A protein and the small-molecule ligand that binds it are described below.
Small molecule (SMILES): OC[C@H]1O[C@@H](O[C@H]2[C@H](O)[C@@H](O)[C@H](O[C@H]3[C@H](O)[C@@H](O)[C@H](O)O[C@@H]3CO)O[C@@H]2CO)[C@H](O)[C@@H](O)[C@@H]1O

Sequence of chain 1.A:
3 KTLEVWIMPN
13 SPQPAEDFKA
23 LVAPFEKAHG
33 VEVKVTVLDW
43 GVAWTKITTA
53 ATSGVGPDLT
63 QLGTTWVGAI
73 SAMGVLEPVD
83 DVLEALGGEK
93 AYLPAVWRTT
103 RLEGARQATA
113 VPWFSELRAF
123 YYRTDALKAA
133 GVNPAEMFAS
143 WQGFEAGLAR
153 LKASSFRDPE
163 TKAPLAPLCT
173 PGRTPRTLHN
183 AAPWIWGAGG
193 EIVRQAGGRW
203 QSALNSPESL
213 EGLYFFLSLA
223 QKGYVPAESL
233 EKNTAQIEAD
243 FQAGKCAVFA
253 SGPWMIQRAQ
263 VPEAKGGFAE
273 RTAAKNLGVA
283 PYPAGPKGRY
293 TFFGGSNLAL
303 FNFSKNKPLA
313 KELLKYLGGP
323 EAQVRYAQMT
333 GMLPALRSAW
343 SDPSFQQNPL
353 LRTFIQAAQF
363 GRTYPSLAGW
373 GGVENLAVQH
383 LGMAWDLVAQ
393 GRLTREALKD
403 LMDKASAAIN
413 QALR

Binding-site contacts:
Ligand atom O3 contacts residue GLY296 of chain 1.A at 3.4 Å.
Ligand atom O4 contacts residue THR66 of chain 1.A at 3.4 Å (h-bond).
Ligand atom O3 contacts residue PHE294 of chain 1.A at 3.7 Å.
Ligand atom C6 contacts residue TRP68 of chain 1.A at 3.6 Å (hydrophobic).
Ligand atom O3 contacts residue THR66 of chain 1.A at 2.8 Å (h-bond).
Ligand atom O3 contacts residue GLY297 of chain 1.A at 3.3 Å (h-bond).
Ligand atom O4 contacts residue GLY65 of chain 1.A at 3.3 Å.
Ligand atom C3 contacts residue PRO11 of chain 1.A at 3.7 Å (hydrophobic).
Ligand atom O5 contacts residue TRP256 of chain 1.A at 3.6 Å (h-bond).
Ligand atom O1 contacts residue GLU240 of chain 1.A at 3.4 Å (salt-bridge).
Ligand atom O4 contacts residue TRP42 of chain 1.A at 3.7 Å.
Ligand atom C3 contacts residue POP1 of chain 1.H at 3.5 Å.
Ligand atom O6 contacts residue TRP42 of chain 1.A at 3.5 Å.
Ligand atom C4 contacts residue THR67 of chain 1.A at 3.5 Å.
Ligand atom C2 contacts residue ARG260 of chain 1.A at 3.7 Å.
Ligand atom O5 contacts residue GLU240 of chain 1.A at 3.2 Å (salt-bridge).
Ligand atom O5 contacts residue TRP42 of chain 1.A at 3.7 Å.
Ligand atom O3 contacts residue PRO11 of chain 1.A at 3.4 Å (h-bond).
Ligand atom C3 contacts residue GLY297 of chain 1.A at 3.2 Å.
Ligand atom C3 contacts residue THR66 of chain 1.A at 3.8 Å.
Ligand atom C2 contacts residue TRP42 of chain 1.A at 3.5 Å (hydrophobic).
Ligand atom C5 contacts residue TRP256 of chain 1.A at 3.8 Å (hydrophobic).
Ligand atom O6 contacts residue HIS181 of chain 1.A at 3.4 Å.
Ligand atom O2 contacts residue ARG178 of chain 1.A at 3.7 Å.
Ligand atom O2 contacts residue GLU118 of chain 1.A at 2.5 Å (salt-bridge).
Ligand atom C6 contacts residue GLU118 of chain 1.A at 3.8 Å.
Ligand atom O2 contacts residue ARG260 of chain 1.A at 2.8 Å (salt-bridge).
Ligand atom C6 contacts residue TRP256 of chain 1.A at 3.7 Å (hydrophobic).
Ligand atom O6 contacts residue THR179 of chain 1.A at 3.4 Å.
Ligand atom O5 contacts residue HIS181 of chain 1.A at 3.7 Å.
Ligand atom C6 contacts residue GLU240 of chain 1.A at 3.7 Å.
Ligand atom O2 contacts residue GLY297 of chain 1.A at 2.9 Å (h-bond).
Ligand atom O4 contacts residue ARG120 of chain 1.A at 3.4 Å (salt-bridge).
Ligand atom O4 contacts residue GLU118 of chain 1.A at 3.4 Å (salt-bridge).
Ligand atom C2 contacts residue GLU118 of chain 1.A at 3.3 Å.
Ligand atom C5 contacts residue TRP42 of chain 1.A at 3.8 Å (hydrophobic).
Ligand atom O4 contacts residue THR67 of chain 1.A at 2.6 Å (h-bond).
Ligand atom C2 contacts residue TRP256 of chain 1.A at 3.8 Å (hydrophobic).
Ligand atom O2 contacts residue POP1 of chain 1.H at 3.4 Å (h-bond).
Ligand atom O2 contacts residue PRO11 of chain 1.A at 3.1 Å (h-bond).